Binding-site contacts:
Ligand atom C6 contacts residue TYR183 of chain 1.G at 3.5 Å (hydrophobic).
Ligand atom C1 contacts residue TYR173 of chain 1.G at 3.9 Å (hydrophobic).
Ligand atom C4 contacts residue NAP1 of chain 1.AA at 3.4 Å.
Ligand atom O17 contacts residue LYS190 of chain 1.G at 4.0 Å.
Ligand atom C12 contacts residue SER223 of chain 1.G at 4.0 Å.
Ligand atom C4 contacts residue ALA224 of chain 1.G at 3.7 Å (hydrophobic).
Ligand atom C5 contacts residue NAP1 of chain 1.AA at 3.3 Å.
Ligand atom C10 contacts residue SER223 of chain 1.G at 3.7 Å.
Ligand atom C12 contacts residue MET186 of chain 1.G at 4.0 Å (hydrophobic).
Ligand atom C3 contacts residue ALA224 of chain 1.G at 3.8 Å (hydrophobic).
Ligand atom CL15 contacts residue PHE122 of chain 1.G at 4.0 Å.
Ligand atom C13 contacts residue SER223 of chain 1.G at 3.9 Å.
Ligand atom C6 contacts residue NAP1 of chain 1.AA at 3.4 Å.
Ligand atom O7 contacts residue NAP1 of chain 1.AA at 3.1 Å (h-bond).
Ligand atom C11 contacts residue MET186 of chain 1.G at 3.6 Å (hydrophobic).
Ligand atom CL15 contacts residue LEU128 of chain 1.G at 3.2 Å.
Ligand atom CL16 contacts residue NAP1 of chain 1.AA at 3.4 Å.
Ligand atom C9 contacts residue SER223 of chain 1.G at 3.2 Å.
Ligand atom C3 contacts residue VAL227 of chain 1.G at 3.7 Å (hydrophobic).
Ligand atom CL15 contacts residue ALA123 of chain 1.G at 3.2 Å.
Ligand atom C4 contacts residue VAL227 of chain 1.G at 3.9 Å (hydrophobic).
Ligand atom C1 contacts residue NAP1 of chain 1.AA at 3.4 Å.
Ligand atom C10 contacts residue MET186 of chain 1.G at 3.9 Å (hydrophobic).
Ligand atom C3 contacts residue PHE230 of chain 1.G at 4.0 Å (hydrophobic).
Ligand atom C2 contacts residue NAP1 of chain 1.AA at 3.4 Å.
Ligand atom C13 contacts residue VAL227 of chain 1.G at 3.7 Å (hydrophobic).
Ligand atom O17 contacts residue NAP1 of chain 1.AA at 2.7 Å (h-bond).
Ligand atom C9 contacts residue NAP1 of chain 1.AA at 4.0 Å.
Ligand atom C10 contacts residue ALA121 of chain 1.G at 3.7 Å (hydrophobic).
Ligand atom CL16 contacts residue SER223 of chain 1.G at 3.2 Å.
Ligand atom CL16 contacts residue ALA121 of chain 1.G at 3.7 Å.
Ligand atom C12 contacts residue LEU128 of chain 1.G at 3.9 Å (hydrophobic).
Ligand atom CL14 contacts residue PHE230 of chain 1.G at 3.8 Å.
Ligand atom CL14 contacts residue NAP1 of chain 1.AA at 3.6 Å.
Ligand atom C8 contacts residue SER223 of chain 1.G at 3.7 Å.
Ligand atom O17 contacts residue TYR183 of chain 1.G at 2.5 Å (h-bond).
Ligand atom CL14 contacts residue TYR173 of chain 1.G at 3.5 Å.
Ligand atom C8 contacts residue NAP1 of chain 1.AA at 3.7 Å.
Ligand atom C3 contacts residue NAP1 of chain 1.AA at 3.2 Å.
Ligand atom C1 contacts residue TYR183 of chain 1.G at 3.5 Å (hydrophobic).

The protein below binds the small molecule below.
Small molecule (SMILES): Oc1cc(Cl)ccc1Oc1ccc(Cl)cc1Cl

Sequence of chain 1.G:
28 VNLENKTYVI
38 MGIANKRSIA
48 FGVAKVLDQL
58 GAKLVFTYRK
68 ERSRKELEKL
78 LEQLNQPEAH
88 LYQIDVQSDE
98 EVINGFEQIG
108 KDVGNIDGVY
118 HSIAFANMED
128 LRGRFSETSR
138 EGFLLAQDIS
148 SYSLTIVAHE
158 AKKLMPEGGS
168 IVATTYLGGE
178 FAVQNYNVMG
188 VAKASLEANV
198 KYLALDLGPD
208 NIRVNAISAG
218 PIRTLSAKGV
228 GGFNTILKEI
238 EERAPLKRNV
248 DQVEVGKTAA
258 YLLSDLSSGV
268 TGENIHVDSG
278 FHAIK